Binding-site contacts:
Ligand atom C8 contacts residue LYS272 of chain 1.B at 3.6 Å.
Ligand atom C7 contacts residue ASN273 of chain 1.B at 3.0 Å.
Ligand atom N2 contacts residue ASN273 of chain 1.B at 2.9 Å (h-bond).
Ligand atom O5 contacts residue ASN273 of chain 1.B at 2.3 Å (h-bond).
Ligand atom C2 contacts residue ASN273 of chain 1.B at 2.5 Å.
Ligand atom C8 contacts residue ASN273 of chain 1.B at 3.6 Å.
Ligand atom O6 contacts residue HIS328 of chain 1.B at 3.7 Å.
Ligand atom C5 contacts residue ASN273 of chain 1.B at 3.6 Å.
Ligand atom C4 contacts residue ASN273 of chain 1.B at 4.2 Å.
Ligand atom C1 contacts residue ASN273 of chain 1.B at 1.4 Å.
Ligand atom O7 contacts residue ASN273 of chain 1.B at 3.1 Å (h-bond).
Ligand atom C3 contacts residue ASN273 of chain 1.B at 3.8 Å.
Ligand atom O6 contacts residue ASN273 of chain 1.B at 4.5 Å.

The small molecule below binds the protein below.
Small molecule (SMILES): CC(=O)N[C@@H]1[C@@H](O)[C@H](O)[C@@H](CO)O[C@H]1O

Sequence of chain 1.B:
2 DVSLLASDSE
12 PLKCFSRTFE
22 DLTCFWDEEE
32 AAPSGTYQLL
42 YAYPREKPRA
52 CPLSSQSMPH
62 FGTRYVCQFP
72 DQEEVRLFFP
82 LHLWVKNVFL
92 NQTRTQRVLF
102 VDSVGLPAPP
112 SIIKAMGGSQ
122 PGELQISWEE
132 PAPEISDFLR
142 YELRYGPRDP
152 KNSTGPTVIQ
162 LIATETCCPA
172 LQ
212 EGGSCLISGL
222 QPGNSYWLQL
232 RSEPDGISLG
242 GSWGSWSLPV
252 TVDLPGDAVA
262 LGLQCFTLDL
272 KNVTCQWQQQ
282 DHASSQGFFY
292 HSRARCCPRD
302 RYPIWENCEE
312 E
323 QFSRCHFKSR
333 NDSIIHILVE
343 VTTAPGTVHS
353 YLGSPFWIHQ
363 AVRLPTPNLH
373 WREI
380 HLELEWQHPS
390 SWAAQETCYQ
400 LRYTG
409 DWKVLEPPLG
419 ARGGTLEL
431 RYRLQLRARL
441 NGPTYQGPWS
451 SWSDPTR